Sequence of chain 1.F:
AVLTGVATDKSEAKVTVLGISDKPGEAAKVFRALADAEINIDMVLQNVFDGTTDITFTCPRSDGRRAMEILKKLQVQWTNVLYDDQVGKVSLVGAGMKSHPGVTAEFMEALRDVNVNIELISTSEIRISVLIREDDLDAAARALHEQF

Sequence of chain 1.E:
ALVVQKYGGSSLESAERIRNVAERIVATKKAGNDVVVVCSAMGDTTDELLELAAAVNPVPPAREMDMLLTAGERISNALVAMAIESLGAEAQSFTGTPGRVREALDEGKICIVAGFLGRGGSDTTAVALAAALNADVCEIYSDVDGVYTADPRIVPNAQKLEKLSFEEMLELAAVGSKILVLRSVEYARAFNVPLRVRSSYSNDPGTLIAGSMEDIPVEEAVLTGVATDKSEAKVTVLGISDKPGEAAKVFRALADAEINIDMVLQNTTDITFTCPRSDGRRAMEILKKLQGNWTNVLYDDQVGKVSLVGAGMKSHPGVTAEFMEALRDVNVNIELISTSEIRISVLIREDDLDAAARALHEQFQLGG

A protein and the small-molecule ligand that binds it are described below.
Small molecule (SMILES): C[C@@H](O)[C@H](N)C(=O)O

Binding-site contacts:
Ligand atom CG2 contacts residue ALA30 of chain 1.F at 3.4 Å (hydrophobic).
Ligand atom CB contacts residue GLN49 of chain 1.F at 3.3 Å.
Ligand atom OG1 contacts residue SER24 of chain 1.F at 4.2 Å.
Ligand atom N contacts residue ILE375 of chain 1.E at 2.4 Å (h-bond).
Ligand atom O contacts residue PRO27 of chain 1.F at 3.5 Å.
Ligand atom OG1 contacts residue ALA30 of chain 1.F at 4.1 Å.
Ligand atom OG1 contacts residue THR59 of chain 1.F at 4.0 Å.
Ligand atom N contacts residue LYS26 of chain 1.F at 4.2 Å.
Ligand atom CA contacts residue ILE375 of chain 1.E at 3.5 Å (hydrophobic).
Ligand atom CA contacts residue LYS26 of chain 1.F at 3.5 Å.
Ligand atom C contacts residue ILE375 of chain 1.E at 4.0 Å (hydrophobic).
Ligand atom C contacts residue ALA30 of chain 1.F at 4.0 Å (hydrophobic).
Ligand atom O contacts residue GLY28 of chain 1.F at 3.7 Å.
Ligand atom C contacts residue GLY28 of chain 1.F at 4.0 Å.
Ligand atom C contacts residue GLU29 of chain 1.F at 4.2 Å.
Ligand atom N contacts residue ASN374 of chain 1.E at 2.6 Å (h-bond).
Ligand atom CG2 contacts residue ILE375 of chain 1.E at 3.6 Å (hydrophobic).
Ligand atom OG1 contacts residue GLN49 of chain 1.F at 3.6 Å (h-bond).
Ligand atom OXT contacts residue LYS26 of chain 1.F at 3.2 Å (salt-bridge).
Ligand atom O contacts residue ASN374 of chain 1.E at 3.5 Å (h-bond).
Ligand atom N contacts residue GLN49 of chain 1.F at 4.3 Å.
Ligand atom OXT contacts residue GLY28 of chain 1.F at 3.7 Å.
Ligand atom OXT contacts residue ALA30 of chain 1.F at 2.8 Å (h-bond).
Ligand atom CB contacts residue ASP25 of chain 1.F at 3.7 Å.
Ligand atom OG1 contacts residue ILE23 of chain 1.F at 3.4 Å.
Ligand atom C contacts residue ASN374 of chain 1.E at 3.8 Å.
Ligand atom N contacts residue ASP25 of chain 1.F at 3.1 Å (salt-bridge).
Ligand atom CA contacts residue ASP25 of chain 1.F at 3.6 Å.
Ligand atom O contacts residue ILE375 of chain 1.E at 3.1 Å (h-bond).
Ligand atom CB contacts residue ALA30 of chain 1.F at 4.4 Å (hydrophobic).
Ligand atom CB contacts residue THR59 of chain 1.F at 4.4 Å.
Ligand atom O contacts residue LYS26 of chain 1.F at 3.5 Å (salt-bridge).
Ligand atom CB contacts residue ILE375 of chain 1.E at 3.5 Å (hydrophobic).
Ligand atom C contacts residue LYS26 of chain 1.F at 3.1 Å.
Ligand atom OXT contacts residue GLU29 of chain 1.F at 3.2 Å (salt-bridge).
Ligand atom OG1 contacts residue ASP25 of chain 1.F at 4.3 Å.
Ligand atom CA contacts residue ASN374 of chain 1.E at 3.4 Å.
Ligand atom CG2 contacts residue GLN49 of chain 1.F at 2.7 Å.
Ligand atom C contacts residue PRO27 of chain 1.F at 4.0 Å (hydrophobic).
Ligand atom OXT contacts residue PRO27 of chain 1.F at 4.3 Å.